A protein and the small-molecule ligand that binds it are described below.
Small molecule (SMILES): CS[C@@H]1SC[C@H]2C(=O)N(C)[C@@H](C(C)C)C(=O)OC[C@@H](N)C(=O)N[C@@H](C)C(=O)N(C)[C@@H]1C(=O)N(C)[C@@H](C(C)C)C(=O)OC[C@@H](N)C(=O)N[C@@H](C)C(=O)N2C

Sequence of chain 1.C:
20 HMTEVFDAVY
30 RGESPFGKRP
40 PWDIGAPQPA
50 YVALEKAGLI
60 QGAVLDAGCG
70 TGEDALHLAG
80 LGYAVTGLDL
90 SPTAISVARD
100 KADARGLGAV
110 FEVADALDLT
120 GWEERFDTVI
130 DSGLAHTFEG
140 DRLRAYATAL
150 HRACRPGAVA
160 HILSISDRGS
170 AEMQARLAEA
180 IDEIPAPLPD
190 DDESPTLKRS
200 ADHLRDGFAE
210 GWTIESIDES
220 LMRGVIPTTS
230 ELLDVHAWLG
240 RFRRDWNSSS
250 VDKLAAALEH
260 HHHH

Binding-site contacts:
Ligand atom CB contacts residue ILE183 of chain 1.C at 3.8 Å (hydrophobic).
Ligand atom CG1 contacts residue LEU196 of chain 1.C at 3.3 Å (hydrophobic).
Ligand atom CA contacts residue PHE35 of chain 1.C at 3.7 Å (hydrophobic).
Ligand atom SG contacts residue HIS135 of chain 1.C at 3.7 Å.
Ligand atom CA contacts residue GLN173 of chain 1.C at 3.4 Å.
Ligand atom O contacts residue THR136 of chain 1.C at 3.5 Å.
Ligand atom CN contacts residue VAL24 of chain 1.C at 3.7 Å (hydrophobic).
Ligand atom O contacts residue HIS135 of chain 1.C at 3.7 Å.
Ligand atom O contacts residue ARG198 of chain 1.C at 3.2 Å (salt-bridge).
Ligand atom CN contacts residue ILE164 of chain 1.C at 3.7 Å (hydrophobic).
Ligand atom CB contacts residue QUI1 of chain 1.Q at 3.0 Å.
Ligand atom CB contacts residue PRO40 of chain 1.C at 3.6 Å (hydrophobic).
Ligand atom OG contacts residue PHE35 of chain 1.C at 3.4 Å.
Ligand atom CG2 contacts residue SER169 of chain 1.C at 3.4 Å.
Ligand atom CD contacts residue SAH1 of chain 1.O at 3.4 Å.
Ligand atom C contacts residue QUI1 of chain 1.R at 3.7 Å.
Ligand atom O contacts residue THR136 of chain 1.C at 3.5 Å (h-bond).
Ligand atom C contacts residue QUI1 of chain 1.Q at 3.5 Å.
Ligand atom N contacts residue QUI1 of chain 1.R at 1.3 Å.
Ligand atom SG contacts residue THR136 of chain 1.C at 3.7 Å.
Ligand atom CB contacts residue TRP41 of chain 1.C at 3.7 Å (hydrophobic).
Ligand atom O contacts residue MET21 of chain 1.C at 3.2 Å.
Ligand atom CG1 contacts residue ARG198 of chain 1.C at 3.4 Å.
Ligand atom CB contacts residue HIS135 of chain 1.C at 3.7 Å.
Ligand atom CA contacts residue QUI1 of chain 1.Q at 2.4 Å.
Ligand atom N contacts residue QUI1 of chain 1.Q at 1.3 Å.
Ligand atom O contacts residue QUI1 of chain 1.Q at 3.4 Å (h-bond).
Ligand atom O contacts residue ILE183 of chain 1.C at 3.4 Å.
Ligand atom CD contacts residue TRP41 of chain 1.C at 3.4 Å (hydrophobic).
Ligand atom CN contacts residue HIS135 of chain 1.C at 3.5 Å.
Ligand atom C contacts residue ILE183 of chain 1.C at 3.8 Å (hydrophobic).
Ligand atom CA contacts residue QUI1 of chain 1.R at 2.4 Å.
Ligand atom CN contacts residue QUI1 of chain 1.Q at 3.4 Å.
Ligand atom O contacts residue PHE35 of chain 1.C at 3.3 Å.
Ligand atom O contacts residue HIS135 of chain 1.C at 3.6 Å.
Ligand atom O contacts residue TRP41 of chain 1.C at 3.5 Å.
Ligand atom CB contacts residue QUI1 of chain 1.R at 3.1 Å.
Ligand atom O contacts residue QUI1 of chain 1.Q at 3.1 Å.
Ligand atom SG contacts residue TRP41 of chain 1.C at 3.6 Å.
Ligand atom C contacts residue QUI1 of chain 1.Q at 3.7 Å.